Sequence of chain 1.A:
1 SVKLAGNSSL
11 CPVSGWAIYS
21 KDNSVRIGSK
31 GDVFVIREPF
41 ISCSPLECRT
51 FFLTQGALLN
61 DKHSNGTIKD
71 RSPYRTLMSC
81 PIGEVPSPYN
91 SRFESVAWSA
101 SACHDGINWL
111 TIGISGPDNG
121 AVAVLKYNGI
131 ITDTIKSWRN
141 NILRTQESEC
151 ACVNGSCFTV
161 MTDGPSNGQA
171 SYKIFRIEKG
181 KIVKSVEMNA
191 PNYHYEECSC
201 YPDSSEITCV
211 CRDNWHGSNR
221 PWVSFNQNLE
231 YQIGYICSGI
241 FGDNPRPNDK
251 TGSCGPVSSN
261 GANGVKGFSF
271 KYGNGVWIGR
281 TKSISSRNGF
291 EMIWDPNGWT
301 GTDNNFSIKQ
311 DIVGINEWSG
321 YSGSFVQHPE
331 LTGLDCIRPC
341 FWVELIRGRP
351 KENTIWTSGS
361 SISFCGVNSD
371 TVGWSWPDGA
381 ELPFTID

Binding-site contacts:
Ligand atom O7 contacts residue ASN154 of chain 1.A at 3.4 Å (h-bond).
Ligand atom C1 contacts residue ASN154 of chain 1.A at 1.5 Å.
Ligand atom C2 contacts residue ASN154 of chain 1.A at 2.5 Å.
Ligand atom C7 contacts residue GLN227 of chain 1.A at 4.3 Å.
Ligand atom C8 contacts residue ASN154 of chain 1.A at 4.4 Å.
Ligand atom C7 contacts residue ASN154 of chain 1.A at 3.3 Å.
Ligand atom O5 contacts residue ASN154 of chain 1.A at 2.4 Å (h-bond).
Ligand atom O5 contacts residue LYS3 of chain 1.A at 4.0 Å.
Ligand atom O7 contacts residue GLN227 of chain 1.A at 3.2 Å (h-bond).
Ligand atom C4 contacts residue ASN154 of chain 1.A at 4.3 Å.
Ligand atom C3 contacts residue ASN154 of chain 1.A at 3.9 Å.
Ligand atom C6 contacts residue LYS3 of chain 1.A at 4.2 Å.
Ligand atom C5 contacts residue ASN154 of chain 1.A at 3.7 Å.
Ligand atom C5 contacts residue LYS3 of chain 1.A at 4.3 Å.
Ligand atom N2 contacts residue ASN154 of chain 1.A at 2.9 Å (h-bond).
Ligand atom C1 contacts residue GLN227 of chain 1.A at 4.3 Å.

The small molecule below binds the protein below.
Small molecule (SMILES): CC(=O)N[C@@H]1[C@@H](O)[C@H](O)[C@@H](CO)O[C@H]1O